Binding-site contacts:
Ligand atom N8 contacts residue GLN100 of chain 1.D at 3.4 Å (h-bond).
Ligand atom C3 contacts residue MET103 of chain 1.D at 3.8 Å (hydrophobic).
Ligand atom N13 contacts residue PHE164 of chain 1.D at 3.4 Å.
Ligand atom C5 contacts residue PHE151 of chain 1.D at 3.6 Å (hydrophobic).
Ligand atom C18 contacts residue GLY22 of chain 1.D at 3.4 Å.
Ligand atom C21 contacts residue THR105 of chain 1.D at 3.8 Å.
Ligand atom C11 contacts residue LEU18 of chain 1.D at 3.9 Å (hydrophobic).
Ligand atom N13 contacts residue PHE151 of chain 1.D at 3.8 Å.
Ligand atom C9 contacts residue VAL26 of chain 1.D at 3.9 Å (hydrophobic).
Ligand atom C3 contacts residue ALA39 of chain 1.D at 3.8 Å (hydrophobic).
Ligand atom C20 contacts residue THR105 of chain 1.D at 3.7 Å.
Ligand atom C25 contacts residue THR105 of chain 1.D at 3.7 Å.
Ligand atom C23 contacts residue MET103 of chain 1.D at 3.6 Å (hydrophobic).
Ligand atom C26 contacts residue ASN109 of chain 1.D at 3.9 Å.
Ligand atom N7 contacts residue PHE151 of chain 1.D at 3.6 Å.
Ligand atom N2 contacts residue MET103 of chain 1.D at 3.1 Å (h-bond).
Ligand atom C10 contacts residue PHE164 of chain 1.D at 3.9 Å (hydrophobic).
Ligand atom O16 contacts residue ASN23 of chain 1.D at 2.8 Å (h-bond).
Ligand atom N2 contacts residue GLU101 of chain 1.D at 3.7 Å.
Ligand atom N17 contacts residue MET103 of chain 1.D at 2.9 Å (h-bond).
Ligand atom C3 contacts residue GLU101 of chain 1.D at 3.2 Å.
Ligand atom C1 contacts residue MET103 of chain 1.D at 3.8 Å (hydrophobic).
Ligand atom C23 contacts residue GLU104 of chain 1.D at 3.8 Å.
Ligand atom C26 contacts residue THR105 of chain 1.D at 3.9 Å.
Ligand atom C18 contacts residue ASN23 of chain 1.D at 3.5 Å.
Ligand atom C19 contacts residue MET103 of chain 1.D at 3.5 Å (hydrophobic).
Ligand atom C23 contacts residue TYR102 of chain 1.D at 3.6 Å (hydrophobic).
Ligand atom C15 contacts residue VAL26 of chain 1.D at 3.8 Å (hydrophobic).
Ligand atom C14 contacts residue ASN23 of chain 1.D at 3.7 Å.
Ligand atom C14 contacts residue VAL26 of chain 1.D at 3.9 Å (hydrophobic).
Ligand atom C24 contacts residue GLU104 of chain 1.D at 3.9 Å.
Ligand atom C21 contacts residue ASP106 of chain 1.D at 3.5 Å.
Ligand atom N17 contacts residue TYR102 of chain 1.D at 3.6 Å.
Ligand atom C20 contacts residue PHE151 of chain 1.D at 3.8 Å (hydrophobic).
Ligand atom C11 contacts residue ASN23 of chain 1.D at 3.3 Å.
Ligand atom C20 contacts residue MET103 of chain 1.D at 3.7 Å (hydrophobic).
Ligand atom C12 contacts residue LEU18 of chain 1.D at 3.5 Å (hydrophobic).
Ligand atom N2 contacts residue TYR102 of chain 1.D at 3.8 Å.
Ligand atom C9 contacts residue PHE151 of chain 1.D at 3.9 Å (hydrophobic).
Ligand atom N6 contacts residue PHE151 of chain 1.D at 3.8 Å.

Sequence of chain 1.D:
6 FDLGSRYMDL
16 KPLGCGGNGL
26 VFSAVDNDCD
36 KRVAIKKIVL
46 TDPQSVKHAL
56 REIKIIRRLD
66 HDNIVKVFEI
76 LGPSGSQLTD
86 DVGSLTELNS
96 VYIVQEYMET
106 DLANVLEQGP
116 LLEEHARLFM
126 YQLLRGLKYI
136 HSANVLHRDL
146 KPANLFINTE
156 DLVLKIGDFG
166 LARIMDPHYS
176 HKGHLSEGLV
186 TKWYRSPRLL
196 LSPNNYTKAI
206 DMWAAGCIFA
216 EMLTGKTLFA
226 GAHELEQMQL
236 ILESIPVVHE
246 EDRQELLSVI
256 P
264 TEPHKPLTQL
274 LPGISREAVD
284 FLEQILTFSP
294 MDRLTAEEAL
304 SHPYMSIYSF

This small molecule binds to this protein.
Small molecule (SMILES): COc1ccc(-n2nnc3cnc(N[C@@H]4CCN(c5ccncc5)C4)nc32)cc1